Sequence of chain 1.B:
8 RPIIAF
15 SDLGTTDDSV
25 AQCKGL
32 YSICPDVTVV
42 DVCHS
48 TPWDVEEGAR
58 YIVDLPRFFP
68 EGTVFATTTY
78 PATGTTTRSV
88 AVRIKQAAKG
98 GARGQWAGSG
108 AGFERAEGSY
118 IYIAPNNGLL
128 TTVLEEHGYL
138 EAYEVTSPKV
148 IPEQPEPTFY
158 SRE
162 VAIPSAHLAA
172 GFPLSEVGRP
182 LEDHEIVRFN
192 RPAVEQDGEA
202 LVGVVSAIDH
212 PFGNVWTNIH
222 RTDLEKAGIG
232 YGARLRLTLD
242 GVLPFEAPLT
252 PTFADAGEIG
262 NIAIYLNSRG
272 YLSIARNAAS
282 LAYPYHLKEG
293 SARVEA

This protein binds this small molecule.
Small molecule (SMILES): Nc1ncnc2c1ncn2[C@@H]1O[C@H](CF)[C@@H](O)[C@H]1O

Binding-site contacts:
Ligand atom C8 contacts residue MET1 of chain 1.E at 3.6 Å (hydrophobic).
Ligand atom F19 contacts residue PHE156 of chain 1.A at 3.5 Å.
Ligand atom O2' contacts residue TYR77 of chain 1.A at 3.1 Å (h-bond).
Ligand atom C2' contacts residue ASP16 of chain 1.A at 3.5 Å.
Ligand atom O3' contacts residue SER158 of chain 1.A at 2.7 Å (h-bond).
Ligand atom C5' contacts residue MET1 of chain 1.E at 3.5 Å (hydrophobic).
Ligand atom N1 contacts residue PHE254 of chain 1.B at 3.3 Å.
Ligand atom C5 contacts residue PHE254 of chain 1.B at 3.6 Å (hydrophobic).
Ligand atom O3' contacts residue TYR77 of chain 1.A at 3.4 Å (h-bond).
Ligand atom C1' contacts residue TYR77 of chain 1.A at 3.3 Å (hydrophobic).
Ligand atom N3 contacts residue TRP50 of chain 1.A at 3.4 Å (h-bond).
Ligand atom F19 contacts residue TYR157 of chain 1.A at 3.5 Å.
Ligand atom N7 contacts residue ASN215 of chain 1.B at 3.3 Å (h-bond).
Ligand atom F19 contacts residue SER158 of chain 1.A at 2.9 Å.
Ligand atom C3' contacts residue ASP16 of chain 1.A at 3.5 Å.
Ligand atom C5 contacts residue TRP50 of chain 1.A at 3.5 Å (hydrophobic).
Ligand atom C6 contacts residue ARG277 of chain 1.B at 3.6 Å.
Ligand atom O4' contacts residue TYR77 of chain 1.A at 3.5 Å (h-bond).
Ligand atom O2' contacts residue TRP50 of chain 1.A at 3.5 Å (h-bond).
Ligand atom C4 contacts residue TRP50 of chain 1.A at 3.3 Å (hydrophobic).
Ligand atom C4' contacts residue TYR77 of chain 1.A at 3.5 Å (hydrophobic).
Ligand atom N6 contacts residue PHE254 of chain 1.B at 3.4 Å.
Ligand atom N3 contacts residue PRO78 of chain 1.A at 3.5 Å.
Ligand atom N6 contacts residue ASN215 of chain 1.B at 2.9 Å (h-bond).
Ligand atom C8 contacts residue PHE213 of chain 1.B at 3.6 Å (hydrophobic).
Ligand atom C6 contacts residue PHE254 of chain 1.B at 3.5 Å (hydrophobic).
Ligand atom C5' contacts residue PHE156 of chain 1.A at 3.6 Å (hydrophobic).
Ligand atom C2 contacts residue PRO78 of chain 1.A at 3.5 Å (hydrophobic).
Ligand atom O4' contacts residue THR80 of chain 1.A at 3.5 Å.
Ligand atom C5' contacts residue THR155 of chain 1.A at 3.2 Å.
Ligand atom O2' contacts residue THR76 of chain 1.A at 3.6 Å (h-bond).
Ligand atom O2' contacts residue ASP16 of chain 1.A at 2.7 Å (salt-bridge).
Ligand atom N1 contacts residue ALA279 of chain 1.B at 3.0 Å (h-bond).
Ligand atom N9 contacts residue TRP50 of chain 1.A at 3.5 Å (h-bond).
Ligand atom C6 contacts residue TRP50 of chain 1.A at 3.5 Å (hydrophobic).
Ligand atom N1 contacts residue ARG277 of chain 1.B at 3.4 Å (salt-bridge).
Ligand atom O3' contacts residue ASP16 of chain 1.A at 2.7 Å (salt-bridge).
Ligand atom C2 contacts residue ALA279 of chain 1.B at 3.5 Å (hydrophobic).
Ligand atom N6 contacts residue ARG277 of chain 1.B at 2.9 Å (salt-bridge).
Ligand atom N7 contacts residue PHE213 of chain 1.B at 3.5 Å.

Sequence of chain 1.A:
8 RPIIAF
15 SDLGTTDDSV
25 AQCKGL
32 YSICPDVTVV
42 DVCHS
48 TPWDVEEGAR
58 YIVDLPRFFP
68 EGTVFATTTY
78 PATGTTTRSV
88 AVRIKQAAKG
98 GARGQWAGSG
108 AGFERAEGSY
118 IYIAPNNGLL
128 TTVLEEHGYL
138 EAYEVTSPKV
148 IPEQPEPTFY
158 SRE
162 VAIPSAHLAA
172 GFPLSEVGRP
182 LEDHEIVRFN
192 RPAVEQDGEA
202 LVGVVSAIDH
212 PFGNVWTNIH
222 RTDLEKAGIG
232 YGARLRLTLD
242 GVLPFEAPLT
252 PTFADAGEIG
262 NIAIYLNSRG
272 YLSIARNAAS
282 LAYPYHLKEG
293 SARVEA